Binding-site contacts:
Ligand atom C8 contacts residue SER333 of chain 1.E at 3.9 Å.
Ligand atom C3 contacts residue NAG1 of chain 1.FA at 4.4 Å.
Ligand atom C4 contacts residue NAG2 of chain 1.FA at 4.1 Å.
Ligand atom C5 contacts residue ASN332 of chain 1.E at 3.6 Å.
Ligand atom C3 contacts residue NAG2 of chain 1.FA at 4.3 Å.
Ligand atom C8 contacts residue ASN332 of chain 1.E at 4.5 Å.
Ligand atom C7 contacts residue SER333 of chain 1.E at 4.1 Å.
Ligand atom C2 contacts residue ASN332 of chain 1.E at 2.5 Å.
Ligand atom N2 contacts residue ASN332 of chain 1.E at 3.0 Å (h-bond).
Ligand atom O7 contacts residue NAG1 of chain 1.FA at 4.2 Å.
Ligand atom C4 contacts residue ASN332 of chain 1.E at 4.2 Å.
Ligand atom O4 contacts residue NAG2 of chain 1.FA at 3.8 Å.
Ligand atom O5 contacts residue ASN332 of chain 1.E at 2.4 Å (h-bond).
Ligand atom C7 contacts residue ASN332 of chain 1.E at 3.1 Å.
Ligand atom C7 contacts residue THR341 of chain 1.E at 4.4 Å.
Ligand atom O7 contacts residue ASN332 of chain 1.E at 2.8 Å (h-bond).
Ligand atom C1 contacts residue ASN332 of chain 1.E at 1.4 Å.
Ligand atom O5 contacts residue SER357 of chain 1.E at 4.4 Å.
Ligand atom C8 contacts residue THR341 of chain 1.E at 3.7 Å.
Ligand atom C4 contacts residue NAG1 of chain 1.FA at 3.9 Å.
Ligand atom O3 contacts residue NAG1 of chain 1.FA at 4.2 Å.
Ligand atom O7 contacts residue THR341 of chain 1.E at 4.1 Å.
Ligand atom O6 contacts residue NAG1 of chain 1.FA at 4.2 Å.
Ligand atom C3 contacts residue ASN332 of chain 1.E at 3.8 Å.
Ligand atom C8 contacts residue GLY335 of chain 1.E at 4.4 Å.
Ligand atom C2 contacts residue NAG1 of chain 1.FA at 4.3 Å.
Ligand atom N2 contacts residue SER333 of chain 1.E at 4.3 Å.
Ligand atom O3 contacts residue NAG2 of chain 1.FA at 3.3 Å (h-bond).

Sequence of chain 1.E:
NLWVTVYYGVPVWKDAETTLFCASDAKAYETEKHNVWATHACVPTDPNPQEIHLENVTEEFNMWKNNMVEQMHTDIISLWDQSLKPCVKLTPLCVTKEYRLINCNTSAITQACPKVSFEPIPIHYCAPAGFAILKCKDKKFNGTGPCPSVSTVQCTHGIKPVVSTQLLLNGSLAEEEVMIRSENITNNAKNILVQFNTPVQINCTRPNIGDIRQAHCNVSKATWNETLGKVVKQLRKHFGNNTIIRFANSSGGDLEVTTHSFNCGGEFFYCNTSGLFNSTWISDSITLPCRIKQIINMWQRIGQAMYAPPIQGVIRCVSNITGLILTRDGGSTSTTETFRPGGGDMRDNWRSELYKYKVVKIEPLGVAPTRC

The protein below binds the small molecule below.
Small molecule (SMILES): CC(=O)N[C@@H]1[C@@H](O)[C@H](O)[C@@H](CO)O[C@H]1O